Sequence of chain 1.A:
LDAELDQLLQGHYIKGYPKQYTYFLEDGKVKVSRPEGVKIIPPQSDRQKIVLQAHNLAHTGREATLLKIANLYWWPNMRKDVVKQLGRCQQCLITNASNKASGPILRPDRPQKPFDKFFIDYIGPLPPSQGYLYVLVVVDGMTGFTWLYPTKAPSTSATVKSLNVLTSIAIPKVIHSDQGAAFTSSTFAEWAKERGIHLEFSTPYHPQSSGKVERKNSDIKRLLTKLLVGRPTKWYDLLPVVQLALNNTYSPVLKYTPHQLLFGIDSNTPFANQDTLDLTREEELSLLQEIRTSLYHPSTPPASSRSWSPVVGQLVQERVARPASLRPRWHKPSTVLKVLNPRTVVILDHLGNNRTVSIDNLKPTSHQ

The protein below binds the small molecule below.
Small molecule (SMILES): CC(C)n1c(C(=O)N(C)C)c2c(c(O)c1=O)C(=O)N(Cc1ccc(F)c(Cl)c1)CC2

Binding-site contacts:
Ligand atom NBD contacts residue MG1 of chain 1.L at 3.9 Å.
Ligand atom CAZ contacts residue ASP188 of chain 1.A at 3.4 Å.
Ligand atom CAV contacts residue GLU224 of chain 1.A at 3.8 Å.
Ligand atom CAS contacts residue PRO217 of chain 1.A at 3.7 Å (hydrophobic).
Ligand atom CAV contacts residue MG1 of chain 1.L at 3.0 Å.
Ligand atom OAG contacts residue ASP131 of chain 1.A at 3.6 Å.
Ligand atom OAH contacts residue GLU224 of chain 1.A at 2.9 Å (salt-bridge).
Ligand atom CLAJ contacts residue PRO217 of chain 1.A at 3.5 Å.
Ligand atom OAH contacts residue MG1 of chain 1.M at 2.0 Å.
Ligand atom CAR contacts residue PRO217 of chain 1.A at 4.1 Å (hydrophobic).
Ligand atom CAR contacts residue GLU224 of chain 1.A at 3.7 Å.
Ligand atom CAA contacts residue ASP188 of chain 1.A at 4.0 Å.
Ligand atom OAF contacts residue ASP131 of chain 1.A at 4.2 Å.
Ligand atom CLAJ contacts residue GLU224 of chain 1.A at 3.3 Å.
Ligand atom OAH contacts residue ASP131 of chain 1.A at 2.9 Å (salt-bridge).
Ligand atom CAC contacts residue TYR215 of chain 1.A at 4.0 Å (hydrophobic).
Ligand atom OAG contacts residue ASP188 of chain 1.A at 2.7 Å (salt-bridge).
Ligand atom CAM contacts residue PRO217 of chain 1.A at 3.5 Å (hydrophobic).
Ligand atom OAG contacts residue MG1 of chain 1.L at 1.7 Å.
Ligand atom OAH contacts residue ASP188 of chain 1.A at 3.6 Å (salt-bridge).
Ligand atom CAX contacts residue GLU224 of chain 1.A at 4.1 Å.
Ligand atom CLAJ contacts residue GLN218 of chain 1.A at 3.8 Å.
Ligand atom FAI contacts residue GLN218 of chain 1.A at 3.6 Å.
Ligand atom OAF contacts residue PRO217 of chain 1.A at 4.2 Å.
Ligand atom OAH contacts residue MG1 of chain 1.L at 2.5 Å.
Ligand atom OAF contacts residue MG1 of chain 1.M at 2.1 Å.
Ligand atom OAF contacts residue GLU224 of chain 1.A at 2.9 Å (salt-bridge).
Ligand atom OAE contacts residue TYR215 of chain 1.A at 3.4 Å.
Ligand atom CAS contacts residue GLN218 of chain 1.A at 4.2 Å.
Ligand atom CAK contacts residue PRO217 of chain 1.A at 4.0 Å (hydrophobic).
Ligand atom CAV contacts residue ASP188 of chain 1.A at 3.9 Å.
Ligand atom CAM contacts residue GLU224 of chain 1.A at 3.9 Å.
Ligand atom CAX contacts residue MG1 of chain 1.M at 3.6 Å.
Ligand atom CAU contacts residue PRO217 of chain 1.A at 3.6 Å (hydrophobic).
Ligand atom CAV contacts residue MG1 of chain 1.M at 3.2 Å.
Ligand atom CAT contacts residue PRO217 of chain 1.A at 3.9 Å (hydrophobic).
Ligand atom CAA contacts residue GLY190 of chain 1.A at 4.1 Å.
Ligand atom CAZ contacts residue MG1 of chain 1.L at 2.6 Å.
Ligand atom CAL contacts residue PRO217 of chain 1.A at 4.0 Å (hydrophobic).
Ligand atom CAR contacts residue MG1 of chain 1.M at 3.2 Å.